Sequence of chain 3.A:
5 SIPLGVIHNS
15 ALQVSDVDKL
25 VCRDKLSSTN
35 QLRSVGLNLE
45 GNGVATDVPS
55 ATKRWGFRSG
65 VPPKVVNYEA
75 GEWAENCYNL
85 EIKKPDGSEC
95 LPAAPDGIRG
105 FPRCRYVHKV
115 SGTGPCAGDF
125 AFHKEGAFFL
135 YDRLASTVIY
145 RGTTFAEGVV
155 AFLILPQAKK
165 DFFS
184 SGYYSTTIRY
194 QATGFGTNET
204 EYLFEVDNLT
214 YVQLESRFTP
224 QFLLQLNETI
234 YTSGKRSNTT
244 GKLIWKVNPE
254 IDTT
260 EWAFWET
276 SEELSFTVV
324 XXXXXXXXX

Binding-site contacts:
Ligand atom O6 contacts residue ASN201 of chain 3.A at 4.0 Å.
Ligand atom C4 contacts residue ASN201 of chain 3.A at 3.6 Å.
Ligand atom N2 contacts residue ASN201 of chain 3.A at 3.5 Å (h-bond).
Ligand atom C7 contacts residue ASN201 of chain 3.A at 4.4 Å.
Ligand atom C2 contacts residue ASN201 of chain 3.A at 2.6 Å.
Ligand atom C3 contacts residue ASN201 of chain 3.A at 3.6 Å.
Ligand atom C6 contacts residue ASN201 of chain 3.A at 3.5 Å.
Ligand atom C1 contacts residue ASN201 of chain 3.A at 1.4 Å.
Ligand atom O5 contacts residue ASN201 of chain 3.A at 2.5 Å (h-bond).
Ligand atom C5 contacts residue ASN201 of chain 3.A at 3.3 Å.
Ligand atom O6 contacts residue GLU202 of chain 3.A at 4.5 Å.

This protein binds this small molecule.
Small molecule (SMILES): CC(=O)N[C@@H]1[C@@H](O)[C@H](O)[C@@H](CO)O[C@H]1O